Sequence of chain 1.A:
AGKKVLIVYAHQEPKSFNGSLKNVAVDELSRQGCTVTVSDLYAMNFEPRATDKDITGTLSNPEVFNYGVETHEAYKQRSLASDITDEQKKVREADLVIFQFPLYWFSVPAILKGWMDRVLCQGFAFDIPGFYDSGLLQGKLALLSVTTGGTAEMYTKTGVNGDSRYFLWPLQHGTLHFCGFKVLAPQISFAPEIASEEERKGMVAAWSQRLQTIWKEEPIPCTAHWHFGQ

Binding-site contacts:
Ligand atom C12 contacts residue PHE178 of chain 1.B at 4.0 Å (hydrophobic).
Ligand atom C2 contacts residue GLY149 of chain 1.A at 3.5 Å.
Ligand atom C3 contacts residue GLY150 of chain 1.A at 3.8 Å.
Ligand atom C2 contacts residue GLY150 of chain 1.A at 3.4 Å.
Ligand atom CXH contacts residue FAD1 of chain 1.D at 3.2 Å.
Ligand atom C5 contacts residue FAD1 of chain 1.D at 3.6 Å.
Ligand atom C9 contacts residue FAD1 of chain 1.D at 3.9 Å.
Ligand atom C7 contacts residue PHE126 of chain 1.B at 3.5 Å (hydrophobic).
Ligand atom C6 contacts residue PHE126 of chain 1.B at 3.3 Å (hydrophobic).
Ligand atom CX7 contacts residue GLU193 of chain 1.A at 3.6 Å.
Ligand atom N15 contacts residue GLY149 of chain 1.A at 2.9 Å (h-bond).
Ligand atom C8 contacts residue FAD1 of chain 1.D at 3.4 Å.
Ligand atom C14 contacts residue FAD1 of chain 1.D at 3.7 Å.
Ligand atom CXI contacts residue FAD1 of chain 1.D at 3.2 Å.
Ligand atom C1 contacts residue GLY150 of chain 1.A at 3.8 Å.
Ligand atom C4 contacts residue GLY149 of chain 1.A at 3.7 Å.
Ligand atom N16 contacts residue FAD1 of chain 1.D at 3.3 Å.
Ligand atom CX7 contacts residue ILE194 of chain 1.A at 3.7 Å (hydrophobic).
Ligand atom N16 contacts residue PHE126 of chain 1.B at 3.4 Å.
Ligand atom CX7 contacts residue GLY149 of chain 1.A at 3.2 Å.
Ligand atom N10 contacts residue FAD1 of chain 1.D at 3.9 Å.
Ligand atom C7 contacts residue FAD1 of chain 1.D at 3.3 Å.
Ligand atom C13 contacts residue FAD1 of chain 1.D at 4.0 Å.
Ligand atom C4 contacts residue GLU193 of chain 1.A at 3.9 Å.
Ligand atom CXI contacts residue GLY68 of chain 1.B at 4.0 Å.
Ligand atom C5 contacts residue PHE126 of chain 1.B at 3.8 Å (hydrophobic).
Ligand atom CX8 contacts residue GLY149 of chain 1.A at 3.3 Å.
Ligand atom C12 contacts residue FAD1 of chain 1.D at 3.6 Å.
Ligand atom C9 contacts residue PHE178 of chain 1.B at 3.6 Å (hydrophobic).
Ligand atom CXH contacts residue PHE126 of chain 1.B at 3.5 Å (hydrophobic).
Ligand atom C6 contacts residue FAD1 of chain 1.D at 3.4 Å.
Ligand atom C8 contacts residue PHE178 of chain 1.B at 3.8 Å (hydrophobic).
Ligand atom CXH contacts residue LEU120 of chain 1.B at 3.8 Å (hydrophobic).
Ligand atom C2 contacts residue MET154 of chain 1.A at 4.0 Å (hydrophobic).
Ligand atom C11 contacts residue GLY149 of chain 1.A at 4.0 Å.
Ligand atom C8 contacts residue TRP105 of chain 1.A at 3.9 Å (hydrophobic).
Ligand atom CXI contacts residue PHE126 of chain 1.B at 4.0 Å (hydrophobic).
Ligand atom C7 contacts residue TRP105 of chain 1.A at 3.7 Å (hydrophobic).
Ligand atom C3 contacts residue GLY149 of chain 1.A at 3.2 Å.
Ligand atom CXH contacts residue TRP105 of chain 1.A at 3.7 Å (hydrophobic).

Sequence of chain 1.B:
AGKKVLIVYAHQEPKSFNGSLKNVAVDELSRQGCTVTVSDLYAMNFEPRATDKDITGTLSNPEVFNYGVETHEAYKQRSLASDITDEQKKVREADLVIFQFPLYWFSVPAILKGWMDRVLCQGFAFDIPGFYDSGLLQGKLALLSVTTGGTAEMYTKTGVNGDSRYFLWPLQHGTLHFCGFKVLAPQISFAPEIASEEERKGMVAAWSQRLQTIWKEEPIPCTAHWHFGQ

The small molecule below binds the protein below.
Small molecule (SMILES): CN(C)c1ccc2cc3ccc(N(C)C)cc3[nH+]c2c1